The protein below binds the small molecule below.
Small molecule (SMILES): CC(=O)N[C@H]1[C@H](O[C@H]2[C@H](O)[C@@H](NC(C)=O)CO[C@@H]2CO)O[C@H](CO)[C@@H](O[C@@H]2O[C@H](CO[C@H]3O[C@H](CO[C@H]4O[C@H](CO)[C@@H](O)[C@H](O)[C@@H]4O)[C@@H](O)[C@H](O)[C@@H]3O)[C@@H](O)[C@H](O)[C@@H]2O)[C@@H]1O

Binding-site contacts:
Ligand atom C8 contacts residue PRO476 of chain 1.E at 3.9 Å (hydrophobic).
Ligand atom O5 contacts residue TRP197 of chain 1.E at 3.5 Å (h-bond).
Ligand atom C8 contacts residue ASN194 of chain 1.E at 3.9 Å.
Ligand atom O3 contacts residue PRO479 of chain 1.E at 3.8 Å.
Ligand atom C1 contacts residue TRP197 of chain 1.E at 4.0 Å (hydrophobic).
Ligand atom C7 contacts residue LYS192 of chain 1.E at 3.8 Å.
Ligand atom C3 contacts residue PHE480 of chain 1.E at 3.9 Å (hydrophobic).
Ligand atom O3 contacts residue PRO481 of chain 1.E at 3.4 Å.
Ligand atom C6 contacts residue PHE212 of chain 1.E at 4.0 Å (hydrophobic).
Ligand atom O3 contacts residue LYS192 of chain 1.E at 3.6 Å.
Ligand atom C2 contacts residue ASN141 of chain 1.E at 2.5 Å.
Ligand atom O5 contacts residue PHE480 of chain 1.E at 3.8 Å.
Ligand atom O2 contacts residue TRP197 of chain 1.E at 3.1 Å.
Ligand atom O7 contacts residue LYS192 of chain 1.E at 2.8 Å (salt-bridge).
Ligand atom C5 contacts residue ASN141 of chain 1.E at 3.6 Å.
Ligand atom O7 contacts residue ASN141 of chain 1.E at 3.6 Å (h-bond).
Ligand atom O4 contacts residue PHE480 of chain 1.E at 3.9 Å.
Ligand atom C5 contacts residue PHE212 of chain 1.E at 3.6 Å (hydrophobic).
Ligand atom O5 contacts residue ASN141 of chain 1.E at 2.3 Å (h-bond).
Ligand atom O7 contacts residue TRP139 of chain 1.E at 3.8 Å.
Ligand atom O7 contacts residue PHE212 of chain 1.E at 3.9 Å.
Ligand atom O3 contacts residue PHE480 of chain 1.E at 3.7 Å.
Ligand atom C3 contacts residue PRO479 of chain 1.E at 4.0 Å (hydrophobic).
Ligand atom C2 contacts residue LYS192 of chain 1.E at 4.1 Å.
Ligand atom C3 contacts residue ASN141 of chain 1.E at 3.8 Å.
Ligand atom O6 contacts residue PRO481 of chain 1.E at 3.1 Å.
Ligand atom O6 contacts residue PHE212 of chain 1.E at 3.7 Å.
Ligand atom O3 contacts residue TRP197 of chain 1.E at 3.8 Å.
Ligand atom C6 contacts residue PRO481 of chain 1.E at 4.0 Å (hydrophobic).
Ligand atom C7 contacts residue ASN141 of chain 1.E at 3.5 Å.
Ligand atom C3 contacts residue TRP197 of chain 1.E at 3.9 Å (hydrophobic).
Ligand atom C8 contacts residue PHE478 of chain 1.E at 4.1 Å (hydrophobic).
Ligand atom N2 contacts residue PRO479 of chain 1.E at 3.2 Å (h-bond).
Ligand atom N2 contacts residue ASN141 of chain 1.E at 2.9 Å (h-bond).
Ligand atom O6 contacts residue TRP197 of chain 1.E at 3.6 Å.
Ligand atom C8 contacts residue PRO479 of chain 1.E at 3.3 Å (hydrophobic).
Ligand atom O7 contacts residue ASN194 of chain 1.E at 3.8 Å.
Ligand atom C1 contacts residue ASN141 of chain 1.E at 1.4 Å.
Ligand atom O4 contacts residue TRP197 of chain 1.E at 3.7 Å.
Ligand atom C7 contacts residue PRO479 of chain 1.E at 3.6 Å (hydrophobic).

Sequence of chain 1.E:
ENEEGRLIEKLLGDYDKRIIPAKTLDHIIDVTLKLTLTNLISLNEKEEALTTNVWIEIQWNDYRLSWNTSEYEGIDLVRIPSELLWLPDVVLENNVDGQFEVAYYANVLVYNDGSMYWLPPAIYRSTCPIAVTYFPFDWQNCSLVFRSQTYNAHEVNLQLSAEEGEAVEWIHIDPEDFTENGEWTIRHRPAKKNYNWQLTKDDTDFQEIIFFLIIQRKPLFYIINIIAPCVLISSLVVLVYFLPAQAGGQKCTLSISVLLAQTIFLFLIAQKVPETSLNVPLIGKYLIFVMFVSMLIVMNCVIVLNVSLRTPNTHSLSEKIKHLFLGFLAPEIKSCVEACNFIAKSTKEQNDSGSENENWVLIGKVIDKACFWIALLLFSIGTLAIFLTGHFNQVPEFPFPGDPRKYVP